The protein below binds the small molecule below.
Small molecule (SMILES): O=P(O)(O)OC[C@H]1O[C@@H](O)[C@H](O)[C@@H](O)[C@@H]1O

Sequence of chain 1.A:
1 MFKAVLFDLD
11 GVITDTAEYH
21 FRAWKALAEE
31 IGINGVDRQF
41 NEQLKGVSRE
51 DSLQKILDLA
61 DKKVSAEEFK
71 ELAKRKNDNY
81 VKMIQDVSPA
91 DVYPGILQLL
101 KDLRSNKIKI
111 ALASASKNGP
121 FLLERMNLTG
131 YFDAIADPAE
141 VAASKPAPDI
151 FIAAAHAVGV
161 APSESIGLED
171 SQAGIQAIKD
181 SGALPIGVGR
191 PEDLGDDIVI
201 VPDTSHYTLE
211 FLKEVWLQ

Binding-site contacts:
Ligand atom O1 contacts residue ASP10 of chain 1.A at 2.6 Å (salt-bridge).
Ligand atom C3 contacts residue G1P1 of chain 1.D at 0.7 Å.
Ligand atom O5 contacts residue SER116 of chain 1.A at 3.0 Å (h-bond).
Ligand atom P contacts residue G1P1 of chain 1.D at 0.2 Å.
Ligand atom C1 contacts residue BEF1 of chain 1.B at 3.2 Å.
Ligand atom O1 contacts residue ALA115 of chain 1.A at 3.5 Å (h-bond).
Ligand atom C2 contacts residue ASP10 of chain 1.A at 3.0 Å.
Ligand atom O3 contacts residue LEU44 of chain 1.A at 3.5 Å (h-bond).
Ligand atom O2 contacts residue BEF1 of chain 1.B at 2.8 Å.
Ligand atom C4 contacts residue G1P1 of chain 1.D at 1.4 Å.
Ligand atom O3P contacts residue SER116 of chain 1.A at 2.6 Å (h-bond).
Ligand atom O3P contacts residue ASN118 of chain 1.A at 3.2 Å (h-bond).
Ligand atom C6 contacts residue SER116 of chain 1.A at 3.3 Å.
Ligand atom O2 contacts residue G1P1 of chain 1.D at 1.1 Å (h-bond).
Ligand atom C1 contacts residue ALA115 of chain 1.A at 3.4 Å (hydrophobic).
Ligand atom O1 contacts residue G1P1 of chain 1.D at 2.4 Å (h-bond).
Ligand atom O5 contacts residue ALA115 of chain 1.A at 3.1 Å.
Ligand atom O1 contacts residue SER116 of chain 1.A at 3.3 Å (h-bond).
Ligand atom O2 contacts residue GLY46 of chain 1.A at 2.8 Å (h-bond).
Ligand atom C1 contacts residue G1P1 of chain 1.D at 1.4 Å.
Ligand atom C6 contacts residue G1P1 of chain 1.D at 0.7 Å.
Ligand atom O3P contacts residue G1P1 of chain 1.D at 0.4 Å (h-bond).
Ligand atom O1 contacts residue BEF1 of chain 1.B at 2.6 Å.
Ligand atom O6 contacts residue G1P1 of chain 1.D at 0.8 Å (h-bond).
Ligand atom C5 contacts residue G1P1 of chain 1.D at 0.8 Å.
Ligand atom C1 contacts residue ASP10 of chain 1.A at 3.2 Å.
Ligand atom O1P contacts residue SER116 of chain 1.A at 3.5 Å.
Ligand atom O2P contacts residue ARG49 of chain 1.A at 2.5 Å (salt-bridge).
Ligand atom O1P contacts residue G1P1 of chain 1.D at 0.3 Å (h-bond).
Ligand atom O3P contacts residue HIS20 of chain 1.A at 3.2 Å.
Ligand atom O3 contacts residue G1P1 of chain 1.D at 0.8 Å (h-bond).
Ligand atom C2 contacts residue G1P1 of chain 1.D at 0.4 Å.
Ligand atom O2P contacts residue G1P1 of chain 1.D at 0.6 Å (h-bond).
Ligand atom O1P contacts residue ARG49 of chain 1.A at 3.2 Å (salt-bridge).
Ligand atom O5 contacts residue G1P1 of chain 1.D at 0.7 Å (h-bond).
Ligand atom O4 contacts residue VAL47 of chain 1.A at 3.0 Å (h-bond).
Ligand atom O1 contacts residue SER114 of chain 1.A at 3.2 Å (h-bond).
Ligand atom O1P contacts residue LYS117 of chain 1.A at 2.8 Å (salt-bridge).
Ligand atom C4 contacts residue VAL47 of chain 1.A at 3.2 Å (hydrophobic).
Ligand atom O4 contacts residue G1P1 of chain 1.D at 0.7 Å.